Binding-site contacts:
Ligand atom C1 contacts residue GLN231 of chain 2.C at 3.9 Å.
Ligand atom C2 contacts residue LEU267 of chain 2.C at 3.5 Å (hydrophobic).
Ligand atom O3 contacts residue LYS84 of chain 1.C at 4.0 Å.
Ligand atom O5 contacts residue LEU267 of chain 2.C at 4.5 Å.
Ligand atom C4 contacts residue PCT1 of chain 2.I at 4.2 Å.
Ligand atom C1 contacts residue ARG229 of chain 2.C at 3.5 Å.
Ligand atom C1 contacts residue LEU267 of chain 2.C at 4.1 Å (hydrophobic).
Ligand atom C1 contacts residue PRO268 of chain 2.C at 3.8 Å (hydrophobic).
Ligand atom O3 contacts residue ARG105 of chain 2.C at 3.7 Å.
Ligand atom O3 contacts residue PCT1 of chain 2.I at 3.2 Å (h-bond).
Ligand atom C3 contacts residue PCT1 of chain 2.I at 3.5 Å.
Ligand atom O5 contacts residue ARG229 of chain 2.C at 2.7 Å (salt-bridge).
Ligand atom O5 contacts residue LYS84 of chain 1.C at 3.0 Å.
Ligand atom C4 contacts residue GLN231 of chain 2.C at 4.2 Å.
Ligand atom O4 contacts residue ARG229 of chain 2.C at 3.3 Å (salt-bridge).
Ligand atom C3 contacts residue ARG167 of chain 2.C at 3.8 Å.
Ligand atom C4 contacts residue THR168 of chain 2.C at 3.7 Å.
Ligand atom C3 contacts residue HIS134 of chain 2.C at 4.3 Å.
Ligand atom O4 contacts residue GLN231 of chain 2.C at 3.0 Å (h-bond).
Ligand atom C1 contacts residue LYS84 of chain 1.C at 4.2 Å.
Ligand atom C4 contacts residue HIS134 of chain 2.C at 3.8 Å.
Ligand atom C2 contacts residue PCT1 of chain 2.I at 3.1 Å.
Ligand atom C2 contacts residue PRO268 of chain 2.C at 4.2 Å (hydrophobic).
Ligand atom O3 contacts residue ARG167 of chain 2.C at 3.0 Å (salt-bridge).
Ligand atom C4 contacts residue ARG167 of chain 2.C at 3.4 Å.
Ligand atom O5 contacts residue PCT1 of chain 2.I at 4.5 Å.
Ligand atom O5 contacts residue PRO268 of chain 2.C at 3.5 Å.
Ligand atom O5 contacts residue GLN231 of chain 2.C at 4.2 Å.

Sequence of chain 2.C:
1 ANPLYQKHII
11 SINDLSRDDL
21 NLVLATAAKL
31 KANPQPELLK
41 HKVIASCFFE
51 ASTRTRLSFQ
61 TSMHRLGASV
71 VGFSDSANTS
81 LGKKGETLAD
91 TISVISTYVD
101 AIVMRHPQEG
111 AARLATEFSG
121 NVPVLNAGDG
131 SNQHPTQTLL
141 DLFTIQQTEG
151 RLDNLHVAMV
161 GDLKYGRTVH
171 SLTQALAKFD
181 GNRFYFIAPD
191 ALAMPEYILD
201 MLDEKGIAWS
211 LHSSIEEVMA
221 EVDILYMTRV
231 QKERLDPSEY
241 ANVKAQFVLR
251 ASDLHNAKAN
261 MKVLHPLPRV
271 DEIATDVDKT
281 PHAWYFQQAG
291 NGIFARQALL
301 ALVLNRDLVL

A protein and the small-molecule ligand that binds it are described below.
Small molecule (SMILES): CC(=O)CC(=O)O

Sequence of chain 1.C:
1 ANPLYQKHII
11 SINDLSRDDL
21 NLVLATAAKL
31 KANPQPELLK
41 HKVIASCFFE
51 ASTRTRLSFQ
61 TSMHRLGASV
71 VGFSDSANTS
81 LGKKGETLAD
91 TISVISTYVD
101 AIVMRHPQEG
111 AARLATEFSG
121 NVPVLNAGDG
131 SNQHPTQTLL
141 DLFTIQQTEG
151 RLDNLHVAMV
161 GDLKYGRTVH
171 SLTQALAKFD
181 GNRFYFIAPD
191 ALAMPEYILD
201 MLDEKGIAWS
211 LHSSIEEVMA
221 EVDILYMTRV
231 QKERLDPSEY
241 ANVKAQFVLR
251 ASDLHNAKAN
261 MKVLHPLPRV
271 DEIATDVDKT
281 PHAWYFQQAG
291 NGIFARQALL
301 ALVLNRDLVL